Binding-site contacts:
Ligand atom C5 contacts residue SER803 of chain 1.A at 3.4 Å.
Ligand atom C1 contacts residue SER803 of chain 1.A at 3.2 Å.
Ligand atom O6 contacts residue GLN804 of chain 1.A at 1.3 Å (h-bond).
Ligand atom C1 contacts residue GLN804 of chain 1.A at 4.2 Å.
Ligand atom C4 contacts residue GLN804 of chain 1.A at 4.4 Å.
Ligand atom C6 contacts residue GLN804 of chain 1.A at 2.4 Å.
Ligand atom O5 contacts residue SER803 of chain 1.A at 3.0 Å (h-bond).
Ligand atom C8 contacts residue ASN801 of chain 1.A at 4.4 Å.
Ligand atom C7 contacts residue ASN801 of chain 1.A at 3.2 Å.
Ligand atom N2 contacts residue ASN801 of chain 1.A at 2.9 Å (h-bond).
Ligand atom C3 contacts residue ASN801 of chain 1.A at 3.8 Å.
Ligand atom C1 contacts residue ASN801 of chain 1.A at 1.4 Å.
Ligand atom O5 contacts residue GLN804 of chain 1.A at 2.9 Å (h-bond).
Ligand atom C2 contacts residue ASN801 of chain 1.A at 2.5 Å.
Ligand atom C4 contacts residue ASN801 of chain 1.A at 4.2 Å.
Ligand atom O5 contacts residue ASN801 of chain 1.A at 2.4 Å (h-bond).
Ligand atom C5 contacts residue GLN804 of chain 1.A at 3.3 Å.
Ligand atom C6 contacts residue SER803 of chain 1.A at 3.9 Å.
Ligand atom O6 contacts residue SER803 of chain 1.A at 4.3 Å.
Ligand atom O7 contacts residue ASN801 of chain 1.A at 3.2 Å (h-bond).
Ligand atom C5 contacts residue ASN801 of chain 1.A at 3.7 Å.

A small-molecule ligand and the protein it binds are described below.
Small molecule (SMILES): CC(=O)N[C@@H]1[C@@H](O)[C@H](O)[C@@H](CO)O[C@H]1O

Sequence of chain 1.A:
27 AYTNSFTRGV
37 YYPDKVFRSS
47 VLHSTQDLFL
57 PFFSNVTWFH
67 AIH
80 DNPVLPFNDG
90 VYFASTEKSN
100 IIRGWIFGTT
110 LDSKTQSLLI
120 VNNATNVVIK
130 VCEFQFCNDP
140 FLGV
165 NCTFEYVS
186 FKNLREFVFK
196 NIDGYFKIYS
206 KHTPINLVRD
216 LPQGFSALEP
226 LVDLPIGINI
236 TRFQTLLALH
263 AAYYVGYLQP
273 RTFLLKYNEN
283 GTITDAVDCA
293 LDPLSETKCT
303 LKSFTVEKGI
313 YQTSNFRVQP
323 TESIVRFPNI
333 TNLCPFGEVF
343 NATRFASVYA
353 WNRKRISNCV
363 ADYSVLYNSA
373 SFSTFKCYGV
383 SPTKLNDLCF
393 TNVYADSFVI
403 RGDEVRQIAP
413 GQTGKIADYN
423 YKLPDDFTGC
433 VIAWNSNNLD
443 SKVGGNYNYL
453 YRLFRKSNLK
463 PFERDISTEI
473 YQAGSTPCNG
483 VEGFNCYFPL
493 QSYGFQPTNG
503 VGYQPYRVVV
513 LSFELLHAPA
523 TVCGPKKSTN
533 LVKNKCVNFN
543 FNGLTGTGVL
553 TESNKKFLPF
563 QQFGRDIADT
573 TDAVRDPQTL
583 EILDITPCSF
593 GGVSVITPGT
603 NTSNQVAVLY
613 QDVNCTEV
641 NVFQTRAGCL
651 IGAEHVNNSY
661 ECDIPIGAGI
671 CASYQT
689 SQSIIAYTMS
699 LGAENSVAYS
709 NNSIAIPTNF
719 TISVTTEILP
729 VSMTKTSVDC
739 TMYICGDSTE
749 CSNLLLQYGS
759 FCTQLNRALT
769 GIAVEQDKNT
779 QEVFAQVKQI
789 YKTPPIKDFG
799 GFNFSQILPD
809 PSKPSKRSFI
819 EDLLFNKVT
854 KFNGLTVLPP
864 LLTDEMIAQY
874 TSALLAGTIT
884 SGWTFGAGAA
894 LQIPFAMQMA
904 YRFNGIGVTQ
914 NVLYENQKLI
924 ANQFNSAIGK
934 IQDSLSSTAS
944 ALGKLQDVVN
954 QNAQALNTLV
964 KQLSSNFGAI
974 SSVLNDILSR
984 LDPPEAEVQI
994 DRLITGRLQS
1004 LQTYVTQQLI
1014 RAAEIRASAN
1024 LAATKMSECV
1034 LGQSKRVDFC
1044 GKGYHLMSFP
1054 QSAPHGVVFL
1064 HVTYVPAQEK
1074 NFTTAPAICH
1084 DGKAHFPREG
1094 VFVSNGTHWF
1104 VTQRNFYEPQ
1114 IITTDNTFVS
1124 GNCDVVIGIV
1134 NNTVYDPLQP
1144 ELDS